Binding-site contacts:
Ligand atom O4 contacts residue ASN94 of chain 1.B at 3.3 Å (h-bond).
Ligand atom C4 contacts residue ASN16 of chain 1.B at 3.2 Å.
Ligand atom C3 contacts residue ASN16 of chain 1.B at 3.4 Å.
Ligand atom C4 contacts residue GLY15 of chain 1.A at 3.5 Å.
Ligand atom O5 contacts residue TYR139 of chain 1.A at 3.1 Å (h-bond).
Ligand atom C6 contacts residue TYR139 of chain 1.B at 3.4 Å (hydrophobic).
Ligand atom O3 contacts residue GLY15 of chain 1.A at 2.9 Å (h-bond).
Ligand atom O4 contacts residue ASP93 of chain 1.B at 2.6 Å (salt-bridge).
Ligand atom C4 contacts residue ASN16 of chain 1.A at 3.0 Å.
Ligand atom O6 contacts residue GLY138 of chain 1.B at 3.2 Å (h-bond).
Ligand atom O6 contacts residue TYR139 of chain 1.B at 2.9 Å (h-bond).
Ligand atom C3 contacts residue ASN94 of chain 1.B at 3.3 Å.
Ligand atom O3 contacts residue ASN16 of chain 1.A at 2.8 Å (h-bond).
Ligand atom O7 contacts residue ASN16 of chain 1.A at 3.0 Å (h-bond).
Ligand atom O6 contacts residue ASP142 of chain 1.A at 2.7 Å (salt-bridge).
Ligand atom O3 contacts residue LEU92 of chain 1.B at 3.3 Å (h-bond).
Ligand atom O6 contacts residue ASP142 of chain 1.B at 2.8 Å (salt-bridge).
Ligand atom O4 contacts residue ASP142 of chain 1.B at 2.7 Å (salt-bridge).
Ligand atom O6 contacts residue TYR139 of chain 1.A at 3.1 Å (h-bond).
Ligand atom O7 contacts residue GLY138 of chain 1.A at 3.4 Å.
Ligand atom C2 contacts residue ASN16 of chain 1.B at 3.4 Å.
Ligand atom O3 contacts residue GLY15 of chain 1.B at 2.9 Å (h-bond).
Ligand atom O5 contacts residue TYR139 of chain 1.B at 3.0 Å (h-bond).
Ligand atom O5 contacts residue GLY15 of chain 1.B at 3.4 Å.
Ligand atom O6 contacts residue TYR140 of chain 1.A at 2.8 Å (h-bond).
Ligand atom O3 contacts residue ASN16 of chain 1.B at 2.7 Å (h-bond).
Ligand atom O5 contacts residue GLY15 of chain 1.A at 3.4 Å.
Ligand atom O4 contacts residue ASP142 of chain 1.A at 2.5 Å (salt-bridge).
Ligand atom O6 contacts residue TYR140 of chain 1.B at 2.8 Å (h-bond).
Ligand atom O4 contacts residue ASP93 of chain 1.A at 2.9 Å (salt-bridge).
Ligand atom C3 contacts residue ASN16 of chain 1.A at 3.4 Å.
Ligand atom O7 contacts residue ASN16 of chain 1.B at 3.3 Å (h-bond).
Ligand atom C2 contacts residue ASN16 of chain 1.A at 3.4 Å.
Ligand atom O7 contacts residue GLY138 of chain 1.B at 3.2 Å.
Ligand atom O6 contacts residue GLY138 of chain 1.A at 3.1 Å (h-bond).
Ligand atom C6 contacts residue TYR140 of chain 1.A at 3.5 Å (hydrophobic).
Ligand atom C4 contacts residue ASP142 of chain 1.A at 3.4 Å.
Ligand atom O4 contacts residue GLY15 of chain 1.A at 3.4 Å (h-bond).
Ligand atom C4 contacts residue ASP142 of chain 1.B at 3.5 Å.
Ligand atom O4 contacts residue ASN16 of chain 1.A at 3.3 Å (h-bond).

A protein and the small-molecule ligand that binds it are described below.
Small molecule (SMILES): CO[C@H]1O[C@H](CO[C@H]2O[C@H](CO)[C@@H](O)[C@H](O)[C@@H]2O[C@@H]2O[C@H](CO)[C@@H](O)[C@H](O)[C@H]2NC(C)=O)[C@@H](O[C@@H]2O[C@H](CO)[C@@H](O)[C@H](O)[C@H]2NC(C)=O)[C@H](O[C@H]2O[C@H](CO)[C@@H](O)[C@H](O)[C@@H]2O[C@@H]2O[C@H](CO)[C@@H](O)[C@H](O)[C@H]2NC(C)=O)[C@@H]1O

Sequence of chain 1.B:
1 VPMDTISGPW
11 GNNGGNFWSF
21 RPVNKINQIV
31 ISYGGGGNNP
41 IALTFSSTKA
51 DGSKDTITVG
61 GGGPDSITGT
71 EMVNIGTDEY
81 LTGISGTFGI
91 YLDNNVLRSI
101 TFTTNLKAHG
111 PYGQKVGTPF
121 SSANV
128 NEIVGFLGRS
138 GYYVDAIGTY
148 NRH

Sequence of chain 1.A:
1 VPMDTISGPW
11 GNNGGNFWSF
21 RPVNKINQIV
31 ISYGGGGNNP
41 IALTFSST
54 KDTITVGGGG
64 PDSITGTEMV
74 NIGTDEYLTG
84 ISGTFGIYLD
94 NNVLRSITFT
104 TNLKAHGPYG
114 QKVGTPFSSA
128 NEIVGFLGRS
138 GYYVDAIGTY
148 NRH